Sequence of chain 1.A:
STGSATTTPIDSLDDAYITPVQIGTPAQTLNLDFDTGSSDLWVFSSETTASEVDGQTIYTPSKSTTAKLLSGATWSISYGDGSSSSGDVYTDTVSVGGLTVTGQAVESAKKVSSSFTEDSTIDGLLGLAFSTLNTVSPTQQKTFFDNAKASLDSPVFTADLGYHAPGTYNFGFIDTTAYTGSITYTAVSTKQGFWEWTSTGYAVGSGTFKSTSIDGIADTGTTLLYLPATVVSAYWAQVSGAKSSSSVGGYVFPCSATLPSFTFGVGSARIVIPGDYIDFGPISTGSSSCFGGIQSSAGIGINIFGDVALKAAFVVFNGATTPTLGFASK

The protein below binds the small molecule below.
Small molecule (SMILES): CNCc1ccc(Oc2cccnc2)o1

Binding-site contacts:
Ligand atom C3 contacts residue TYR79 of chain 1.A at 3.6 Å (hydrophobic).
Ligand atom N14 contacts residue ASP81 of chain 1.A at 3.0 Å (salt-bridge).
Ligand atom C5 contacts residue GLY221 of chain 1.A at 3.8 Å.
Ligand atom C12 contacts residue ASP33 of chain 1.A at 3.2 Å.
Ligand atom N2 contacts residue GLY221 of chain 1.A at 3.3 Å (h-bond).
Ligand atom C10 contacts residue PHE116 of chain 1.A at 3.3 Å (hydrophobic).
Ligand atom C3 contacts residue ASP35 of chain 1.A at 3.5 Å.
Ligand atom C7 contacts residue TYR79 of chain 1.A at 4.2 Å (hydrophobic).
Ligand atom O9 contacts residue ASP81 of chain 1.A at 3.6 Å.
Ligand atom C11 contacts residue PHE116 of chain 1.A at 3.9 Å (hydrophobic).
Ligand atom C6 contacts residue ASP81 of chain 1.A at 3.5 Å.
Ligand atom C8 contacts residue PHE116 of chain 1.A at 3.9 Å (hydrophobic).
Ligand atom O1 contacts residue LEU125 of chain 1.A at 3.5 Å.
Ligand atom C6 contacts residue GLY221 of chain 1.A at 3.7 Å.
Ligand atom C12 contacts residue PHE116 of chain 1.A at 4.2 Å (hydrophobic).
Ligand atom C13 contacts residue SER83 of chain 1.A at 3.6 Å.
Ligand atom C4 contacts residue GLY221 of chain 1.A at 3.7 Å.
Ligand atom N14 contacts residue SER115 of chain 1.A at 2.7 Å (h-bond).
Ligand atom C12 contacts residue ILE122 of chain 1.A at 4.0 Å (hydrophobic).
Ligand atom C13 contacts residue SER115 of chain 1.A at 3.1 Å.
Ligand atom N2 contacts residue ASP35 of chain 1.A at 3.9 Å.
Ligand atom C11 contacts residue ILE122 of chain 1.A at 3.9 Å (hydrophobic).
Ligand atom C4 contacts residue TYR79 of chain 1.A at 4.1 Å (hydrophobic).
Ligand atom N2 contacts residue TYR79 of chain 1.A at 4.0 Å.
Ligand atom N14 contacts residue SER83 of chain 1.A at 3.9 Å.
Ligand atom C13 contacts residue ASP81 of chain 1.A at 3.7 Å.
Ligand atom C15 contacts residue SER115 of chain 1.A at 3.6 Å.
Ligand atom C3 contacts residue LEU125 of chain 1.A at 4.2 Å (hydrophobic).
Ligand atom C13 contacts residue PHE116 of chain 1.A at 3.4 Å (hydrophobic).
Ligand atom C8 contacts residue ASP33 of chain 1.A at 3.9 Å.
Ligand atom C10 contacts residue ASP81 of chain 1.A at 3.8 Å.
Ligand atom C7 contacts residue GLY221 of chain 1.A at 3.5 Å.
Ligand atom C5 contacts residue ASP81 of chain 1.A at 3.4 Å.
Ligand atom O9 contacts residue SER83 of chain 1.A at 3.5 Å (h-bond).
Ligand atom O1 contacts residue ASP33 of chain 1.A at 4.0 Å.
Ligand atom C15 contacts residue ASP81 of chain 1.A at 3.9 Å.
Ligand atom C3 contacts residue GLY221 of chain 1.A at 3.4 Å.
Ligand atom O9 contacts residue PHE116 of chain 1.A at 3.2 Å.
Ligand atom C7 contacts residue THR222 of chain 1.A at 3.8 Å.
Ligand atom C10 contacts residue SER83 of chain 1.A at 4.1 Å.